A small-molecule ligand and the protein it binds are described below.
Small molecule (SMILES): N[C@@H](Cn1c2c(c(=O)[nH]c1=O)CSC2)C(=O)O

Binding-site contacts:
Ligand atom OXT contacts residue ARG96 of chain 1.A at 2.9 Å (salt-bridge).
Ligand atom OXT contacts residue TYR61 of chain 1.A at 3.4 Å.
Ligand atom OAC contacts residue GLU193 of chain 1.A at 2.9 Å (salt-bridge).
Ligand atom OAC contacts residue LEU192 of chain 1.A at 3.3 Å.
Ligand atom CAM contacts residue GLU193 of chain 1.A at 3.1 Å.
Ligand atom CA contacts residue THR91 of chain 1.A at 3.5 Å.
Ligand atom O contacts residue PRO89 of chain 1.A at 3.7 Å.
Ligand atom OXT contacts residue GLY141 of chain 1.A at 3.5 Å.
Ligand atom CB contacts residue TYR61 of chain 1.A at 3.8 Å (hydrophobic).
Ligand atom CAG contacts residue GLU193 of chain 1.A at 3.7 Å.
Ligand atom OXT contacts residue SER142 of chain 1.A at 2.9 Å (h-bond).
Ligand atom SAJ contacts residue GLU13 of chain 1.A at 3.8 Å.
Ligand atom CA contacts residue SER142 of chain 1.A at 3.2 Å.
Ligand atom O contacts residue TYR61 of chain 1.A at 3.7 Å.
Ligand atom C contacts residue ARG96 of chain 1.A at 3.5 Å.
Ligand atom NAI contacts residue GLU193 of chain 1.A at 3.6 Å.
Ligand atom CAG contacts residue TYR61 of chain 1.A at 3.2 Å (hydrophobic).
Ligand atom C contacts residue TYR61 of chain 1.A at 3.7 Å (hydrophobic).
Ligand atom CAF contacts residue MET196 of chain 1.A at 3.8 Å (hydrophobic).
Ligand atom CAN contacts residue GLU193 of chain 1.A at 3.6 Å.
Ligand atom CAO contacts residue GLU193 of chain 1.A at 3.6 Å.
Ligand atom SAJ contacts residue MET196 of chain 1.A at 3.7 Å.
Ligand atom N contacts residue GLU193 of chain 1.A at 2.9 Å (salt-bridge).
Ligand atom OAD contacts residue GLY141 of chain 1.A at 3.8 Å.
Ligand atom C contacts residue THR91 of chain 1.A at 3.8 Å.
Ligand atom CAL contacts residue GLU193 of chain 1.A at 3.2 Å.
Ligand atom NAQ contacts residue GLU193 of chain 1.A at 3.4 Å (salt-bridge).
Ligand atom O contacts residue ARG96 of chain 1.A at 2.8 Å (salt-bridge).
Ligand atom CA contacts residue GLU193 of chain 1.A at 3.4 Å.
Ligand atom OAD contacts residue SER142 of chain 1.A at 3.2 Å (h-bond).
Ligand atom O contacts residue LEU90 of chain 1.A at 3.5 Å.
Ligand atom N contacts residue THR91 of chain 1.A at 2.9 Å (h-bond).
Ligand atom N contacts residue TYR220 of chain 1.A at 3.7 Å.
Ligand atom OAD contacts residue THR143 of chain 1.A at 3.1 Å (h-bond).
Ligand atom CAO contacts residue THR143 of chain 1.A at 3.4 Å.
Ligand atom C contacts residue SER142 of chain 1.A at 3.4 Å.
Ligand atom O contacts residue THR91 of chain 1.A at 2.9 Å (h-bond).
Ligand atom N contacts residue PRO89 of chain 1.A at 2.8 Å (h-bond).
Ligand atom NAI contacts residue THR143 of chain 1.A at 2.9 Å (h-bond).
Ligand atom NAI contacts residue LEU138 of chain 1.A at 3.6 Å.

Sequence of chain 1.A:
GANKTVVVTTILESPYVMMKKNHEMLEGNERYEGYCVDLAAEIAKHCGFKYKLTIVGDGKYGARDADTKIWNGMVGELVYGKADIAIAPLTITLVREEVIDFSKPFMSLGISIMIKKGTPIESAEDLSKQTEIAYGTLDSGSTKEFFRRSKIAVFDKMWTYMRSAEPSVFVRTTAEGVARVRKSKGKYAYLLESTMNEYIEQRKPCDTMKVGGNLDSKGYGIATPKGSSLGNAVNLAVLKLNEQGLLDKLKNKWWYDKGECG